A small-molecule ligand and the protein it binds are described below.
Small molecule (SMILES): CC(=O)N[C@@H]1[C@@H](O)[C@H](O)[C@@H](CO)O[C@H]1O

Sequence of chain 1.E:
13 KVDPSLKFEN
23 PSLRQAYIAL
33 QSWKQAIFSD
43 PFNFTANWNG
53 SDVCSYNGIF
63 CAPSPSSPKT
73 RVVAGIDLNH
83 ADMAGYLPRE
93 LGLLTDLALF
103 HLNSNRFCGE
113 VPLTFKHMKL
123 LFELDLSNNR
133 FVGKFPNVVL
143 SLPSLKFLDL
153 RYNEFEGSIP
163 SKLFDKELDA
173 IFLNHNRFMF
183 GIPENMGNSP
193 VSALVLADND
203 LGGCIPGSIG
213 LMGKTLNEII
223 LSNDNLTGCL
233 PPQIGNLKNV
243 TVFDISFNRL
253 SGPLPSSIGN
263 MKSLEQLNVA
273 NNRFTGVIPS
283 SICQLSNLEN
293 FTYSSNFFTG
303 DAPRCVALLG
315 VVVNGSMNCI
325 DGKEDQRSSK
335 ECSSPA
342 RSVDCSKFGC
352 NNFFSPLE

Binding-site contacts:
Ligand atom N2 contacts residue ASN241 of chain 1.E at 2.9 Å (h-bond).
Ligand atom C4 contacts residue ASN241 of chain 1.E at 4.2 Å.
Ligand atom C8 contacts residue LYS216 of chain 1.E at 4.2 Å.
Ligand atom O7 contacts residue LYS216 of chain 1.E at 3.2 Å.
Ligand atom O5 contacts residue ASN241 of chain 1.E at 2.3 Å (h-bond).
Ligand atom C3 contacts residue ASN241 of chain 1.E at 3.8 Å.
Ligand atom O6 contacts residue ASN241 of chain 1.E at 4.4 Å.
Ligand atom C1 contacts residue ASN241 of chain 1.E at 1.4 Å.
Ligand atom C5 contacts residue ASN241 of chain 1.E at 3.6 Å.
Ligand atom C7 contacts residue ASN241 of chain 1.E at 4.0 Å.
Ligand atom C7 contacts residue LYS216 of chain 1.E at 4.1 Å.
Ligand atom C2 contacts residue ASN241 of chain 1.E at 2.5 Å.